Sequence of chain 1.A:
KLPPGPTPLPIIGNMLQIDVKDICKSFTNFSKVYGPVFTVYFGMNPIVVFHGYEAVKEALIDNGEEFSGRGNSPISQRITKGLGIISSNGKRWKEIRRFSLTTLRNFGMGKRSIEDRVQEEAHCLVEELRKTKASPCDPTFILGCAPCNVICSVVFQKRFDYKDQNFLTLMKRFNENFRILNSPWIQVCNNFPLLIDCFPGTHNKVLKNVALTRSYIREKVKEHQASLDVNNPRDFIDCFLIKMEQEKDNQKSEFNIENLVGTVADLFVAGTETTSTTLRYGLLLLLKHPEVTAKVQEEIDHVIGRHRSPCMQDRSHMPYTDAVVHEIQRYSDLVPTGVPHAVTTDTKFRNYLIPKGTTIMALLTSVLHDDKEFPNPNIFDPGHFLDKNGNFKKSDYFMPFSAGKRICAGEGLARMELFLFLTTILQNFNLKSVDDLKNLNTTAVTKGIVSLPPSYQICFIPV

Binding-site contacts:
Ligand atom C18 contacts residue ILE95 of chain 1.A at 3.5 Å (hydrophobic).
Ligand atom C10 contacts residue ILE95 of chain 1.A at 3.8 Å (hydrophobic).
Ligand atom C16 contacts residue PHE187 of chain 1.A at 4.1 Å (hydrophobic).
Ligand atom C11 contacts residue 9CR1 of chain 1.F at 3.8 Å.
Ligand atom C16 contacts residue VAL278 of chain 1.A at 3.8 Å (hydrophobic).
Ligand atom C15 contacts residue ASN81 of chain 1.A at 3.3 Å.
Ligand atom C20 contacts residue 9CR1 of chain 1.F at 3.8 Å.
Ligand atom O2 contacts residue PRO349 of chain 1.A at 3.9 Å.
Ligand atom C12 contacts residue 9CR1 of chain 1.F at 4.0 Å.
Ligand atom C19 contacts residue 9CR1 of chain 1.F at 3.8 Å.
Ligand atom C5 contacts residue ALA279 of chain 1.A at 4.2 Å (hydrophobic).
Ligand atom C14 contacts residue ASN81 of chain 1.A at 4.1 Å.
Ligand atom C16 contacts residue 9CR1 of chain 1.F at 4.1 Å.
Ligand atom C13 contacts residue SER85 of chain 1.A at 4.1 Å.
Ligand atom C2 contacts residue THR283 of chain 1.A at 3.9 Å.
Ligand atom O2 contacts residue ASN81 of chain 1.A at 3.4 Å (h-bond).
Ligand atom C11 contacts residue ILE95 of chain 1.A at 4.0 Å (hydrophobic).
Ligand atom C20 contacts residue VAL348 of chain 1.A at 3.5 Å (hydrophobic).
Ligand atom C18 contacts residue ALA279 of chain 1.A at 3.9 Å (hydrophobic).
Ligand atom C17 contacts residue VAL459 of chain 1.A at 4.0 Å (hydrophobic).
Ligand atom O2 contacts residue ARG79 of chain 1.A at 3.4 Å.
Ligand atom C13 contacts residue 9CR1 of chain 1.F at 4.1 Å.
Ligand atom C17 contacts residue ILE458 of chain 1.A at 3.9 Å (hydrophobic).
Ligand atom C17 contacts residue 9CR1 of chain 1.F at 3.6 Å.
Ligand atom O1 contacts residue SER82 of chain 1.A at 3.3 Å (h-bond).
Ligand atom C18 contacts residue HEM1 of chain 1.D at 3.7 Å.
Ligand atom C9 contacts residue ILE95 of chain 1.A at 3.8 Å (hydrophobic).
Ligand atom C15 contacts residue GLY80 of chain 1.A at 3.5 Å.
Ligand atom C4 contacts residue HEM1 of chain 1.D at 3.5 Å.
Ligand atom C8 contacts residue ILE95 of chain 1.A at 4.0 Å (hydrophobic).
Ligand atom O1 contacts residue ASN81 of chain 1.A at 3.1 Å (h-bond).
Ligand atom C20 contacts residue PRO349 of chain 1.A at 3.7 Å (hydrophobic).
Ligand atom C3 contacts residue THR283 of chain 1.A at 3.5 Å.
Ligand atom C12 contacts residue SER96 of chain 1.A at 3.8 Å.
Ligand atom O2 contacts residue GLY80 of chain 1.A at 2.6 Å (h-bond).
Ligand atom C19 contacts residue ILE95 of chain 1.A at 3.9 Å (hydrophobic).
Ligand atom C4 contacts residue VAL348 of chain 1.A at 4.0 Å (hydrophobic).
Ligand atom O1 contacts residue GLY80 of chain 1.A at 3.6 Å.
Ligand atom C12 contacts residue SER85 of chain 1.A at 3.7 Å.
Ligand atom C14 contacts residue SER85 of chain 1.A at 3.5 Å.

This small molecule binds to this protein.
Small molecule (SMILES): CC1=C(/C=C/C(C)=C\C=C\C(C)=C\C(=O)O)C(C)(C)CCC1